This protein binds this small molecule.
Small molecule (SMILES): O=C(O)Cc1cccc(OCCCN(Cc2cccc(C(F)(F)F)c2Cl)CC(c2ccccc2)c2ccccc2)c1

Sequence of chain 2.A:
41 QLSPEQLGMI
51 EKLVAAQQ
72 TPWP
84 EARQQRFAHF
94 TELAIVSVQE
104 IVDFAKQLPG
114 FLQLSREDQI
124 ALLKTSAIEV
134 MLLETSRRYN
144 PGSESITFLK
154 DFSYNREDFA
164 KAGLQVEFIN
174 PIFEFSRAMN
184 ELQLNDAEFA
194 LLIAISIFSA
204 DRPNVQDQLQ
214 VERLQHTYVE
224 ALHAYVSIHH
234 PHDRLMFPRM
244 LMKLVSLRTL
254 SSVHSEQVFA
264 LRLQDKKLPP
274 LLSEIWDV

Binding-site contacts:
Ligand atom C29 contacts residue PHE151 of chain 2.A at 3.5 Å (hydrophobic).
Ligand atom F42 contacts residue LEU264 of chain 2.A at 3.6 Å.
Ligand atom C15 contacts residue PHE162 of chain 2.A at 3.7 Å (hydrophobic).
Ligand atom C02 contacts residue THR138 of chain 2.A at 3.1 Å.
Ligand atom C30 contacts residue SER100 of chain 2.A at 3.6 Å.
Ligand atom C03 contacts residue MET134 of chain 2.A at 3.7 Å (hydrophobic).
Ligand atom C33 contacts residue LEU96 of chain 2.A at 3.4 Å (hydrophobic).
Ligand atom C03 contacts residue THR138 of chain 2.A at 3.2 Å.
Ligand atom C15 contacts residue ILE175 of chain 2.A at 3.7 Å (hydrophobic).
Ligand atom O36 contacts residue LEU152 of chain 2.A at 3.7 Å.
Ligand atom C22 contacts residue TRP279 of chain 2.A at 3.6 Å (hydrophobic).
Ligand atom C04 contacts residue ILE131 of chain 2.A at 3.8 Å (hydrophobic).
Ligand atom C31 contacts residue SER100 of chain 2.A at 3.7 Å.
Ligand atom C11 contacts residue PHE171 of chain 2.A at 3.7 Å (hydrophobic).
Ligand atom C12 contacts residue ILE172 of chain 2.A at 3.7 Å (hydrophobic).
Ligand atom F41 contacts residue LEU264 of chain 2.A at 3.7 Å.
Ligand atom C06 contacts residue PHE171 of chain 2.A at 3.6 Å (hydrophobic).
Ligand atom C25 contacts residue PHE93 of chain 2.A at 3.5 Å (hydrophobic).
Ligand atom O37 contacts residue ARG141 of chain 2.A at 2.9 Å (salt-bridge).
Ligand atom O27 contacts residue ALA97 of chain 2.A at 3.6 Å.
Ligand atom C14 contacts residue ILE175 of chain 2.A at 3.4 Å (hydrophobic).
Ligand atom F40 contacts residue HIS257 of chain 2.A at 3.6 Å.
Ligand atom C33 contacts residue PHE151 of chain 2.A at 3.7 Å (hydrophobic).
Ligand atom F42 contacts residue GLN260 of chain 2.A at 3.7 Å.
Ligand atom O37 contacts residue PHE151 of chain 2.A at 3.4 Å.
Ligand atom C28 contacts residue PHE151 of chain 2.A at 3.4 Å (hydrophobic).
Ligand atom O36 contacts residue ARG141 of chain 2.A at 3.0 Å (salt-bridge).
Ligand atom O37 contacts residue LEU152 of chain 2.A at 2.9 Å (h-bond).
Ligand atom C16 contacts residue PHE93 of chain 2.A at 3.7 Å (hydrophobic).
Ligand atom C35 contacts residue ARG141 of chain 2.A at 3.3 Å.
Ligand atom C21 contacts residue TRP279 of chain 2.A at 3.5 Å (hydrophobic).
Ligand atom C06 contacts residue ILE175 of chain 2.A at 3.6 Å (hydrophobic).
Ligand atom C04 contacts residue LEU135 of chain 2.A at 3.6 Å (hydrophobic).
Ligand atom C14 contacts residue PHE176 of chain 2.A at 3.7 Å (hydrophobic).
Ligand atom C23 contacts residue MET134 of chain 2.A at 3.6 Å (hydrophobic).
Ligand atom O27 contacts residue LEU96 of chain 2.A at 3.5 Å.
Ligand atom C14 contacts residue ILE149 of chain 2.A at 3.8 Å (hydrophobic).
Ligand atom C10 contacts residue PHE162 of chain 2.A at 3.7 Å (hydrophobic).
Ligand atom C35 contacts residue LEU152 of chain 2.A at 3.6 Å (hydrophobic).
Ligand atom F41 contacts residue LEU271 of chain 2.A at 3.3 Å.